Binding-site contacts:
Ligand atom C13 contacts residue ASN51 of chain 1.A at 3.6 Å.
Ligand atom O23 contacts residue THR184 of chain 1.A at 3.7 Å.
Ligand atom N10 contacts residue GLY97 of chain 1.A at 3.0 Å (h-bond).
Ligand atom C4 contacts residue ALA55 of chain 1.A at 3.7 Å (hydrophobic).
Ligand atom C16 contacts residue LEU107 of chain 1.A at 3.3 Å (hydrophobic).
Ligand atom O3 contacts residue THR184 of chain 1.A at 3.2 Å (h-bond).
Ligand atom O23 contacts residue ASP93 of chain 1.A at 2.5 Å (salt-bridge).
Ligand atom N1 contacts residue ILE96 of chain 1.A at 3.7 Å.
Ligand atom C15 contacts residue ASP93 of chain 1.A at 3.4 Å.
Ligand atom C12 contacts residue ASN51 of chain 1.A at 3.7 Å.
Ligand atom O3 contacts residue ALA55 of chain 1.A at 3.4 Å.
Ligand atom C14 contacts residue ASN51 of chain 1.A at 3.8 Å.
Ligand atom C22 contacts residue ASN51 of chain 1.A at 3.5 Å.
Ligand atom C26 contacts residue GLY97 of chain 1.A at 3.7 Å.
Ligand atom CL25 contacts residue PHE138 of chain 1.A at 3.2 Å.
Ligand atom C15 contacts residue ASN51 of chain 1.A at 3.8 Å.
Ligand atom O23 contacts residue SER52 of chain 1.A at 3.5 Å.
Ligand atom C2 contacts residue ALA55 of chain 1.A at 3.6 Å (hydrophobic).
Ligand atom C8 contacts residue ILE96 of chain 1.A at 3.6 Å (hydrophobic).
Ligand atom C2 contacts residue MET98 of chain 1.A at 3.7 Å (hydrophobic).
Ligand atom O23 contacts residue ASN51 of chain 1.A at 3.6 Å.
Ligand atom C3 contacts residue ALA55 of chain 1.A at 3.8 Å (hydrophobic).
Ligand atom C17 contacts residue GLY108 of chain 1.A at 3.5 Å.
Ligand atom N10 contacts residue ILE96 of chain 1.A at 3.3 Å.
Ligand atom O9 contacts residue LYS58 of chain 1.A at 3.6 Å.
Ligand atom C14 contacts residue SER52 of chain 1.A at 3.6 Å.
Ligand atom N1 contacts residue MET98 of chain 1.A at 3.5 Å.
Ligand atom C14 contacts residue ASP93 of chain 1.A at 3.5 Å.
Ligand atom O23 contacts residue ALA55 of chain 1.A at 3.3 Å.
Ligand atom C19 contacts residue ASN51 of chain 1.A at 3.6 Å.
Ligand atom C20 contacts residue ASN51 of chain 1.A at 3.4 Å.
Ligand atom CL25 contacts residue ASN51 of chain 1.A at 3.4 Å.
Ligand atom C26 contacts residue ILE96 of chain 1.A at 3.7 Å (hydrophobic).
Ligand atom O24 contacts residue LEU48 of chain 1.A at 3.7 Å.
Ligand atom C17 contacts residue LEU107 of chain 1.A at 3.3 Å (hydrophobic).
Ligand atom N1 contacts residue ALA55 of chain 1.A at 3.4 Å.
Ligand atom C11 contacts residue MET98 of chain 1.A at 3.7 Å (hydrophobic).
Ligand atom O24 contacts residue VAL186 of chain 1.A at 3.3 Å.
Ligand atom N1 contacts residue GLY97 of chain 1.A at 3.3 Å (h-bond).
Ligand atom C27 contacts residue ASP102 of chain 1.A at 3.4 Å.

This protein binds this small molecule.
Small molecule (SMILES): CCNC(=O)c1noc(-c2cc(Cl)c(O)cc2O)c1-c1ccc(OC)cc1

Sequence of chain 1.A:
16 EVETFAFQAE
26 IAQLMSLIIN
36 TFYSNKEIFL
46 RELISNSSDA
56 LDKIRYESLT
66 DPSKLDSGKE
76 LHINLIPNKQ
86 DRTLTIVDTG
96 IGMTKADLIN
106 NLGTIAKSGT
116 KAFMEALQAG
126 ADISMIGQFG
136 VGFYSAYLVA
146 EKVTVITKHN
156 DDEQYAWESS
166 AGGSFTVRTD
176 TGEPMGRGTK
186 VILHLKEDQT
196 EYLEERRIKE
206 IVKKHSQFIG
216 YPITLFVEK